Binding-site contacts:
Ligand atom O7 contacts residue ASN12 of chain 32.G at 3.6 Å.
Ligand atom N2 contacts residue ASN12 of chain 32.G at 3.8 Å.
Ligand atom C2 contacts residue ASN12 of chain 32.G at 3.3 Å.
Ligand atom C1 contacts residue ASN12 of chain 32.G at 2.2 Å.
Ligand atom O5 contacts residue ASN12 of chain 32.G at 2.7 Å (h-bond).
Ligand atom C5 contacts residue ASN12 of chain 32.G at 4.1 Å.
Ligand atom C7 contacts residue ASN12 of chain 32.G at 3.9 Å.

This protein binds this small molecule.
Small molecule (SMILES): CC(=O)N[C@H]1[C@H](O[C@H]2[C@H](O)[C@@H](NC(C)=O)CO[C@@H]2CO)O[C@H](CO)[C@@H](O)[C@@H]1O

Sequence of chain 32.G:
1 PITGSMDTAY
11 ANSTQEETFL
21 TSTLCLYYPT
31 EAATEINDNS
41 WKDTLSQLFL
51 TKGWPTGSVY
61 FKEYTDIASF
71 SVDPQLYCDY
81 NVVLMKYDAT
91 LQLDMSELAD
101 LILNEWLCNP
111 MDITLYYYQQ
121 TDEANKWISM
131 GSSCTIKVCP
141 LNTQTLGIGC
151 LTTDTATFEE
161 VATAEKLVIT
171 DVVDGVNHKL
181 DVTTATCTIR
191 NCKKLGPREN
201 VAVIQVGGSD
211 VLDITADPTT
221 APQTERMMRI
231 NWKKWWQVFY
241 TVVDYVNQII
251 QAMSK